This protein binds this small molecule.
Small molecule (SMILES): CC(=O)N[C@H]1[C@H](O[C@H]2[C@H](O)[C@@H](NC(C)=O)CO[C@@H]2CO)O[C@H](CO)[C@@H](O)[C@@H]1O

Binding-site contacts:
Ligand atom O5 contacts residue ASN19 of chain 5.S at 2.2 Å (h-bond).
Ligand atom C2 contacts residue ASN19 of chain 5.S at 3.4 Å.
Ligand atom C3 contacts residue ASN19 of chain 5.S at 4.4 Å.
Ligand atom O6 contacts residue ASN19 of chain 5.S at 4.4 Å.
Ligand atom C1 contacts residue ASN19 of chain 5.S at 1.9 Å.
Ligand atom C8 contacts residue TYR17 of chain 5.S at 4.2 Å (hydrophobic).
Ligand atom N2 contacts residue ASN19 of chain 5.S at 4.1 Å.
Ligand atom C6 contacts residue ASN19 of chain 5.S at 4.1 Å.
Ligand atom C5 contacts residue ASN19 of chain 5.S at 3.4 Å.

Sequence of chain 5.S:
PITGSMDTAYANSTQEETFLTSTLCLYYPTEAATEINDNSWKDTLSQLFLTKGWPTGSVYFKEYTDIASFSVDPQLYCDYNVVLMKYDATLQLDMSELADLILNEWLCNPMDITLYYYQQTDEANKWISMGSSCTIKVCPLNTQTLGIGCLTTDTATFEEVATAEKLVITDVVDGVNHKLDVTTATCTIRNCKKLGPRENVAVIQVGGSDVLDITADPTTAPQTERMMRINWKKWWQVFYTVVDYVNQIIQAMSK